This small molecule binds to this protein.
Small molecule (SMILES): Nc1nnc(SCC(=O)N[C@@H](Cn2cc(C(=O)O)nn2)B(O)O)s1

Binding-site contacts:
Ligand atom O6 contacts residue SER66 of chain 1.A at 2.3 Å (h-bond).
Ligand atom N2 contacts residue THR319 of chain 1.A at 3.5 Å (h-bond).
Ligand atom C9 contacts residue ASN345 of chain 1.A at 3.7 Å.
Ligand atom C4 contacts residue GLN122 of chain 1.A at 3.7 Å.
Ligand atom C4 contacts residue SER317 of chain 1.A at 3.6 Å.
Ligand atom N3 contacts residue THR319 of chain 1.A at 3.0 Å (h-bond).
Ligand atom O3 contacts residue ARG342 of chain 1.A at 2.3 Å (salt-bridge).
Ligand atom B1 contacts residue SER66 of chain 1.A at 1.4 Å.
Ligand atom O6 contacts residue TYR152 of chain 1.A at 2.7 Å (h-bond).
Ligand atom C9 contacts residue SER317 of chain 1.A at 3.9 Å.
Ligand atom O5 contacts residue SER317 of chain 1.A at 3.0 Å (h-bond).
Ligand atom C2 contacts residue THR319 of chain 1.A at 3.8 Å.
Ligand atom C3 contacts residue SER317 of chain 1.A at 3.1 Å.
Ligand atom C9 contacts residue ARG342 of chain 1.A at 3.3 Å.
Ligand atom N4 contacts residue SER317 of chain 1.A at 3.1 Å (h-bond).
Ligand atom O2 contacts residue ASN345 of chain 1.A at 2.9 Å (h-bond).
Ligand atom C8 contacts residue SER317 of chain 1.A at 3.9 Å.
Ligand atom O3 contacts residue SER317 of chain 1.A at 3.4 Å (h-bond).
Ligand atom O5 contacts residue SER66 of chain 1.A at 2.2 Å (h-bond).
Ligand atom N6 contacts residue SER317 of chain 1.A at 3.8 Å.
Ligand atom N4 contacts residue SER66 of chain 1.A at 3.1 Å (h-bond).
Ligand atom C1 contacts residue VAL214 of chain 1.A at 3.8 Å (hydrophobic).
Ligand atom C6 contacts residue SER66 of chain 1.A at 3.7 Å.
Ligand atom N2 contacts residue VAL214 of chain 1.A at 3.4 Å.
Ligand atom O1 contacts residue ASN154 of chain 1.A at 2.9 Å (h-bond).
Ligand atom S1 contacts residue SER317 of chain 1.A at 3.9 Å.
Ligand atom C4 contacts residue TYR224 of chain 1.A at 3.8 Å (hydrophobic).
Ligand atom C6 contacts residue LEU121 of chain 1.A at 3.9 Å (hydrophobic).
Ligand atom O1 contacts residue TYR224 of chain 1.A at 3.7 Å.
Ligand atom B1 contacts residue TYR152 of chain 1.A at 3.4 Å.
Ligand atom O1 contacts residue GLN122 of chain 1.A at 2.7 Å (h-bond).
Ligand atom O3 contacts residue ASN345 of chain 1.A at 3.9 Å.
Ligand atom N3 contacts residue THR318 of chain 1.A at 3.4 Å.
Ligand atom B1 contacts residue LYS69 of chain 1.A at 3.9 Å.
Ligand atom C5 contacts residue SER66 of chain 1.A at 2.4 Å.
Ligand atom O2 contacts residue ARG342 of chain 1.A at 3.6 Å.
Ligand atom C3 contacts residue TYR224 of chain 1.A at 3.8 Å (hydrophobic).
Ligand atom S1 contacts residue THR318 of chain 1.A at 3.8 Å.
Ligand atom S2 contacts residue TYR224 of chain 1.A at 3.6 Å.
Ligand atom O5 contacts residue GLY316 of chain 1.A at 3.6 Å.

Sequence of chain 1.A:
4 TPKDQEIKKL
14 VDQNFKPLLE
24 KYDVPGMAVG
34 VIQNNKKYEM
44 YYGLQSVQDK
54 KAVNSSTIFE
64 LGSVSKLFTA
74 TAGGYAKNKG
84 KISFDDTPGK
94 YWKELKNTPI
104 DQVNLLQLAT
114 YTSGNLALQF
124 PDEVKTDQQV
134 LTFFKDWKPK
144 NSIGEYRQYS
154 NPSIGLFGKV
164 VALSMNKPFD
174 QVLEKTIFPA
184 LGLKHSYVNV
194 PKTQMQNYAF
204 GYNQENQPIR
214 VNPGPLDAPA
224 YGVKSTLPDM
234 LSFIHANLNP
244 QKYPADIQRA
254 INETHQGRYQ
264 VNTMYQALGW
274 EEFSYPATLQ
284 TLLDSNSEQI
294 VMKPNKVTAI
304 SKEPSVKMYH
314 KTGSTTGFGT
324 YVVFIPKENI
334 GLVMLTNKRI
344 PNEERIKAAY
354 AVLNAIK